Sequence of chain 1.BA:
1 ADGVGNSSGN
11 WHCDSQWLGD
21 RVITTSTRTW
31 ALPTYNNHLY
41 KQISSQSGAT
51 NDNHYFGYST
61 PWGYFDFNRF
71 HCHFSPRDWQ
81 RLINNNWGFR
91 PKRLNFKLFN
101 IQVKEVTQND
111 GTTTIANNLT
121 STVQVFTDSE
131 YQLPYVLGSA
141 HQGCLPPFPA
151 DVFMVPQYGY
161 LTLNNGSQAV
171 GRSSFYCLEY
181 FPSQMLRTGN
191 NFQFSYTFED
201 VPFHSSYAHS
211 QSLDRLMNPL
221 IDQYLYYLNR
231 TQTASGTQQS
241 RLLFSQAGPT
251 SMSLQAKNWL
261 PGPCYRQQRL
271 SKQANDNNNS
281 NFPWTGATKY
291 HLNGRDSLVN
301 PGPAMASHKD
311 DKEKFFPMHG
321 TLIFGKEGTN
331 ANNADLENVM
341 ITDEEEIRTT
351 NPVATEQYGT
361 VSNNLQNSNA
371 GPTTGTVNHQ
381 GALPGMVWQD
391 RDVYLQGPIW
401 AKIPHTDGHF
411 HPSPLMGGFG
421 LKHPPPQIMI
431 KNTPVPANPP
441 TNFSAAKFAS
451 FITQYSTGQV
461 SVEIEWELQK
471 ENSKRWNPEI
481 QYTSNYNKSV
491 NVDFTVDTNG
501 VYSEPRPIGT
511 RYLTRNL

Sequence of chain 1.M:
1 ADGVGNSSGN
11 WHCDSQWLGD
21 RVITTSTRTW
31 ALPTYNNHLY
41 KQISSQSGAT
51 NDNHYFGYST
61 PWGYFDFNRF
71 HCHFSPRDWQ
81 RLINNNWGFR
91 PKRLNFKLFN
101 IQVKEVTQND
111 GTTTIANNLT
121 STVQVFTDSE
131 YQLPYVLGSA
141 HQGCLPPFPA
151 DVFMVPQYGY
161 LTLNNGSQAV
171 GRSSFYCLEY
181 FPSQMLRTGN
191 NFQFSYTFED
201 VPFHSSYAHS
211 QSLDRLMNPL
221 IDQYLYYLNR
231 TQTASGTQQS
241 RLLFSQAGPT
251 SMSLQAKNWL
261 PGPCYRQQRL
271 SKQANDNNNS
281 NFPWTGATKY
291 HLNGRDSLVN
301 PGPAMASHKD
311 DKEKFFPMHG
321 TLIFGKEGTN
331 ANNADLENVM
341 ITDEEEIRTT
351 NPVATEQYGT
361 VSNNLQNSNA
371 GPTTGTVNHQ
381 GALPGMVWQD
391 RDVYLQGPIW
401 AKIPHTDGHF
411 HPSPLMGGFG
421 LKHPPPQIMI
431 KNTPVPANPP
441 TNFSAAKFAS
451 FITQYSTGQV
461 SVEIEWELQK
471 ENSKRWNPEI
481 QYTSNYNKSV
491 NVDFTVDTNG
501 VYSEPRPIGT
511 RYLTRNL

The small molecule below binds the protein below.
Small molecule (SMILES): Nc1ncnc2c1ncn2[C@H]1C[C@H](O)[C@@H](COP(=O)(O)O)O1

Binding-site contacts:
Ligand atom O3P contacts residue PRO202 of chain 1.BA at 4.1 Å.
Ligand atom C4 contacts residue PRO202 of chain 1.BA at 4.0 Å (hydrophobic).
Ligand atom C8 contacts residue HIS411 of chain 1.BA at 3.4 Å.
Ligand atom N1 contacts residue PRO202 of chain 1.BA at 4.0 Å.
Ligand atom C2' contacts residue HIS411 of chain 1.BA at 4.3 Å.
Ligand atom P contacts residue PRO202 of chain 1.BA at 4.4 Å.
Ligand atom N9 contacts residue PRO202 of chain 1.BA at 4.3 Å.
Ligand atom N7 contacts residue SER413 of chain 1.BA at 4.3 Å.
Ligand atom N6 contacts residue GLY420 of chain 1.BA at 3.6 Å.
Ligand atom C6 contacts residue VAL201 of chain 1.BA at 4.5 Å (hydrophobic).
Ligand atom C4 contacts residue PRO412 of chain 1.BA at 4.1 Å (hydrophobic).
Ligand atom C2 contacts residue PRO202 of chain 1.BA at 4.0 Å (hydrophobic).
Ligand atom C5 contacts residue PRO202 of chain 1.BA at 3.9 Å (hydrophobic).
Ligand atom O4' contacts residue PRO202 of chain 1.BA at 4.4 Å.
Ligand atom N9 contacts residue PRO412 of chain 1.BA at 4.4 Å.
Ligand atom O3' contacts residue HIS409 of chain 1.M at 4.4 Å.
Ligand atom N7 contacts residue PRO202 of chain 1.BA at 4.2 Å.
Ligand atom N3 contacts residue PRO412 of chain 1.BA at 4.0 Å.
Ligand atom C8 contacts residue PRO202 of chain 1.BA at 4.4 Å (hydrophobic).
Ligand atom N9 contacts residue HIS411 of chain 1.BA at 4.5 Å.
Ligand atom O5' contacts residue PRO202 of chain 1.BA at 4.1 Å.
Ligand atom C2 contacts residue PRO412 of chain 1.BA at 4.2 Å (hydrophobic).
Ligand atom C2 contacts residue GLY420 of chain 1.BA at 3.8 Å.
Ligand atom N1 contacts residue PRO412 of chain 1.BA at 3.7 Å.
Ligand atom N6 contacts residue VAL201 of chain 1.BA at 4.5 Å.
Ligand atom C6 contacts residue PRO412 of chain 1.BA at 3.6 Å (hydrophobic).
Ligand atom N7 contacts residue HIS411 of chain 1.BA at 3.7 Å.
Ligand atom C5' contacts residue PRO202 of chain 1.BA at 4.2 Å (hydrophobic).
Ligand atom O1P contacts residue PRO202 of chain 1.BA at 4.1 Å.
Ligand atom C6 contacts residue PRO202 of chain 1.BA at 4.0 Å (hydrophobic).
Ligand atom C6 contacts residue SER413 of chain 1.BA at 4.4 Å.
Ligand atom C6 contacts residue GLY420 of chain 1.BA at 4.3 Å.
Ligand atom N3 contacts residue PRO202 of chain 1.BA at 4.2 Å.
Ligand atom N6 contacts residue SER413 of chain 1.BA at 3.6 Å.
Ligand atom N1 contacts residue VAL201 of chain 1.BA at 4.0 Å.
Ligand atom C5 contacts residue PRO412 of chain 1.BA at 4.1 Å (hydrophobic).
Ligand atom N1 contacts residue GLY420 of chain 1.BA at 3.2 Å (h-bond).
Ligand atom N6 contacts residue PRO412 of chain 1.BA at 3.6 Å.